A small-molecule ligand and the protein it binds are described below.
Small molecule (SMILES): CC(=O)N[C@@H]1[C@@H](O)[C@H](O)[C@@H](CO)O[C@H]1O

Sequence of chain 1.B:
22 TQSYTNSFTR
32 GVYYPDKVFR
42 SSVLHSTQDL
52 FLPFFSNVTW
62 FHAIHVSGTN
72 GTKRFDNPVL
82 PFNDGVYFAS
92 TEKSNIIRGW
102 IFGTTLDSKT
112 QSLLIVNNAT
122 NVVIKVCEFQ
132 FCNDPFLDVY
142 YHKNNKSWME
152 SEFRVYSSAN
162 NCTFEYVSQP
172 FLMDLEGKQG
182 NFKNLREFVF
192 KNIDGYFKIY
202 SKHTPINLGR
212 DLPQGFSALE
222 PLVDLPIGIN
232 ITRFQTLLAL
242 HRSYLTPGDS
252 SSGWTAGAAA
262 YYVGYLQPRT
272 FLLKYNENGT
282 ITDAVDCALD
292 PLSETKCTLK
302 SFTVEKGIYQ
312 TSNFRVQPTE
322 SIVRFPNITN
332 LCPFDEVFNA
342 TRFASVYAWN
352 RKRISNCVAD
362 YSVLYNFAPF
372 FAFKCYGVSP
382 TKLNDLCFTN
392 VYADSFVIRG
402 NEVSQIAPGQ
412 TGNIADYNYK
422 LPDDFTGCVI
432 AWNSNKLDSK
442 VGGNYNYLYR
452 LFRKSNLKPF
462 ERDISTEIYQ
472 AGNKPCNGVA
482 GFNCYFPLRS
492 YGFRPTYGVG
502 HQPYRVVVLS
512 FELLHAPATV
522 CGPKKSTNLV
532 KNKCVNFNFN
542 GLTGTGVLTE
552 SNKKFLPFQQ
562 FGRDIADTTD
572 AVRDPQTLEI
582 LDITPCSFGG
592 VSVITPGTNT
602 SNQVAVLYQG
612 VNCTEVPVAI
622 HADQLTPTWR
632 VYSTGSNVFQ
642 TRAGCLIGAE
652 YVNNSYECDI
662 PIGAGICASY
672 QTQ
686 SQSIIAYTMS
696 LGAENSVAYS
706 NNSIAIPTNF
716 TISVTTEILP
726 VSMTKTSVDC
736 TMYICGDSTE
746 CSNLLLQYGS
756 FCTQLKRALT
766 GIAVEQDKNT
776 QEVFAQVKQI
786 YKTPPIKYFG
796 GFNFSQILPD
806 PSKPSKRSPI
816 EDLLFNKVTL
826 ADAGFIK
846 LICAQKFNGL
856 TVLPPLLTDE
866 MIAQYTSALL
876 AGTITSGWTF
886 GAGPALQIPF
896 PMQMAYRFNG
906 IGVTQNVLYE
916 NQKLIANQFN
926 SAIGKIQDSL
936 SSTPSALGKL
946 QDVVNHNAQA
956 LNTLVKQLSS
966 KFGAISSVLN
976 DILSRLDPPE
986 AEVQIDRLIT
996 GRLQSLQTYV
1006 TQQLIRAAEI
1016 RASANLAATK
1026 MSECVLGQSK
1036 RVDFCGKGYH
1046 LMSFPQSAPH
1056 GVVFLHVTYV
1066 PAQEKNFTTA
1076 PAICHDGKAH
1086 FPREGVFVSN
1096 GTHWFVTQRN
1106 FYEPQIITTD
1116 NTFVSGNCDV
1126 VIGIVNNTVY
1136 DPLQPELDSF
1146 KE

Sequence of chain 1.A:
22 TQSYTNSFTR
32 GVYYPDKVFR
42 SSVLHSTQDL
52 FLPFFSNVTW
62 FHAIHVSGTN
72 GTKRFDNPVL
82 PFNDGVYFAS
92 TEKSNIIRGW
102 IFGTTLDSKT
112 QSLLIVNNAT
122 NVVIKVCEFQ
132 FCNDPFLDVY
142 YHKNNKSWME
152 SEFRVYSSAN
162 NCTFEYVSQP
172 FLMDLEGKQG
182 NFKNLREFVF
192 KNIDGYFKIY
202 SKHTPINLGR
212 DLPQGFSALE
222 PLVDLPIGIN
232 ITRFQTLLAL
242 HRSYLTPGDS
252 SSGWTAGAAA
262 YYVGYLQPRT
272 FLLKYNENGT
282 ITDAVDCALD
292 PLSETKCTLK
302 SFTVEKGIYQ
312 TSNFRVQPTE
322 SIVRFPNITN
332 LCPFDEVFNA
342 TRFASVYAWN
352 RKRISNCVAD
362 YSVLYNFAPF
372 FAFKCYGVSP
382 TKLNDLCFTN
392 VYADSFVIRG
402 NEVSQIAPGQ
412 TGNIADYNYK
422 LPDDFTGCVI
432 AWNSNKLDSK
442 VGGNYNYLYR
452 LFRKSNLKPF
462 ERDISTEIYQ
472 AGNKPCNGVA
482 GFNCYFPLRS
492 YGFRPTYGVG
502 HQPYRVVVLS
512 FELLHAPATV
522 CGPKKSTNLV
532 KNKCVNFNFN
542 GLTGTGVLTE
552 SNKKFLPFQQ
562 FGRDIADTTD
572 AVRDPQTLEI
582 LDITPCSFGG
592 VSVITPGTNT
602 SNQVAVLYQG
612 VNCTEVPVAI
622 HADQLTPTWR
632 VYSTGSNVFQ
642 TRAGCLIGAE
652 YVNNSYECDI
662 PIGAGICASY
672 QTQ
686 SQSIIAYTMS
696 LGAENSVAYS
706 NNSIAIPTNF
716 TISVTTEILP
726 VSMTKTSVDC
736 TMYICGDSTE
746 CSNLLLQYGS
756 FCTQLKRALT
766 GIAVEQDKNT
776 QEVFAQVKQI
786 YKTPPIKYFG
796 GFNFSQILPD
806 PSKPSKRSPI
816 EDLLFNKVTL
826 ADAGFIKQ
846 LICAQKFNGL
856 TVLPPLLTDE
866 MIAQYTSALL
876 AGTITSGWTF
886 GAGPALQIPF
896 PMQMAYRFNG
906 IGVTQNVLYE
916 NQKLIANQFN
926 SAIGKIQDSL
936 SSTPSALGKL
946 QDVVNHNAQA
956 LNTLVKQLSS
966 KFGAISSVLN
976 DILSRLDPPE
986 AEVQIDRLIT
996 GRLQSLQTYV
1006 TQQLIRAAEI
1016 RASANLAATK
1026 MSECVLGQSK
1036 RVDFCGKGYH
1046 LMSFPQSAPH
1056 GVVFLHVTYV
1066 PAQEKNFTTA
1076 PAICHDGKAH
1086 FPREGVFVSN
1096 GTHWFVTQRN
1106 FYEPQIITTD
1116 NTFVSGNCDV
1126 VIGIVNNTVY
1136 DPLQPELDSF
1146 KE

Binding-site contacts:
Ligand atom O5 contacts residue THR105 of chain 1.B at 3.1 Å (h-bond).
Ligand atom O5 contacts residue THR233 of chain 1.B at 4.4 Å.
Ligand atom C8 contacts residue ARG454 of chain 1.A at 3.5 Å.
Ligand atom C5 contacts residue THR105 of chain 1.B at 3.7 Å.
Ligand atom C2 contacts residue ASN231 of chain 1.B at 4.1 Å.
Ligand atom O5 contacts residue ASN231 of chain 1.B at 3.8 Å.
Ligand atom C1 contacts residue ASN231 of chain 1.B at 3.4 Å.
Ligand atom C1 contacts residue THR105 of chain 1.B at 3.9 Å.
Ligand atom C6 contacts residue THR105 of chain 1.B at 3.4 Å.
Ligand atom C8 contacts residue ASN231 of chain 1.B at 3.8 Å.
Ligand atom N2 contacts residue ASN231 of chain 1.B at 4.5 Å.
Ligand atom C1 contacts residue THR233 of chain 1.B at 4.3 Å.
Ligand atom C7 contacts residue ASN231 of chain 1.B at 4.4 Å.
Ligand atom O6 contacts residue THR105 of chain 1.B at 3.5 Å (h-bond).